The small molecule below binds the protein below.
Small molecule (SMILES): CC(=O)N[C@@H]1[C@@H](O)[C@H](O)[C@@H](CO)O[C@H]1O

Binding-site contacts:
Ligand atom O6 contacts residue TYR236 of chain 1.A at 3.8 Å.
Ligand atom C5 contacts residue TYR236 of chain 1.A at 4.5 Å (hydrophobic).
Ligand atom C6 contacts residue TYR236 of chain 1.A at 4.0 Å (hydrophobic).
Ligand atom N2 contacts residue ASN238 of chain 1.A at 2.8 Å (h-bond).
Ligand atom C3 contacts residue ASN238 of chain 1.A at 3.8 Å.
Ligand atom C8 contacts residue ASN238 of chain 1.A at 4.2 Å.
Ligand atom C1 contacts residue ASN238 of chain 1.A at 1.4 Å.
Ligand atom C4 contacts residue ASN238 of chain 1.A at 4.2 Å.
Ligand atom O5 contacts residue ASN238 of chain 1.A at 2.4 Å (h-bond).
Ligand atom C5 contacts residue ASN238 of chain 1.A at 3.7 Å.
Ligand atom C7 contacts residue ASN238 of chain 1.A at 3.7 Å.
Ligand atom C2 contacts residue ASN238 of chain 1.A at 2.4 Å.

Sequence of chain 1.A:
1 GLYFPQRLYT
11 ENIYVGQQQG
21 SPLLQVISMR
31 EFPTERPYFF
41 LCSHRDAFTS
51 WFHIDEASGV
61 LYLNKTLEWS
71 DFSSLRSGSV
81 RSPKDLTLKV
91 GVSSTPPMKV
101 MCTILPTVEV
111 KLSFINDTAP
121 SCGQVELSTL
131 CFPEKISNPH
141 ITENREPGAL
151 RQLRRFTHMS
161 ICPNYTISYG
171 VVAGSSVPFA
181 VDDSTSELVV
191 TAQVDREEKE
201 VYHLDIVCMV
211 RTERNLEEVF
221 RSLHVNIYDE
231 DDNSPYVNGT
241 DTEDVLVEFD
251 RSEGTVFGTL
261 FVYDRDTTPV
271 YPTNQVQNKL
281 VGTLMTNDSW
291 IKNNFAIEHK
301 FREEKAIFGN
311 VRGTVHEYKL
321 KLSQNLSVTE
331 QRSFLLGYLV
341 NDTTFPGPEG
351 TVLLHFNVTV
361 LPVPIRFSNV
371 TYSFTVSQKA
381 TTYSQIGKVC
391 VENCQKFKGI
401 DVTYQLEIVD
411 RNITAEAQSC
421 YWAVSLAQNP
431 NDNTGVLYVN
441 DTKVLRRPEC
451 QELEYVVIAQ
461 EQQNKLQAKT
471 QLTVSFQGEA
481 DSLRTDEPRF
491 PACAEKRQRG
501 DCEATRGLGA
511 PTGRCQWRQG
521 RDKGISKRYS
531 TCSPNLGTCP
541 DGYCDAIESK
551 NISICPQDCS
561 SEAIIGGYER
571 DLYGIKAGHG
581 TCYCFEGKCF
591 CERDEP